A protein and the small-molecule ligand that binds it are described below.
Small molecule (SMILES): Cc1cn([C@H]2C[C@H](O[P](=O)(O)OC[C@H]3O[C@@H](n4ccc(N)nc4=O)C[C@@H]3O)[C@@H](CO[P](=O)(O)O[C@H]3C[C@H](n4ccc(N)nc4=O)O[C@@H]3CO[P](=O)(O)O[C@H]3C[C@H](n4ccc(=N)[nH]c4=O)O[C@@H]3CO[P](=O)(O)O[C@H]3C[C@H](n4cnc5c(=O)nc(N)[nH]c54)O[C@@H]3CO[P](=O)(O)O[C@H]3C[C@H](n4ccc(N)nc4=O)O[C@@H]3CO[P](=O)(O)O[C@H]3C[C@H](n4cnc5c(=O)nc(N)[nH]c54)O[C@@H]3CO)O2)c(=O)[nH]c1=O

Binding-site contacts:
Ligand atom O2 contacts residue DG1 of chain 1.B at 2.8 Å (h-bond).
Ligand atom C2 contacts residue DG6 of chain 1.B at 3.6 Å.
Ligand atom N3 contacts residue DG6 of chain 1.B at 3.0 Å (h-bond).
Ligand atom C4 contacts residue DG6 of chain 1.B at 3.6 Å.
Ligand atom N4 contacts residue DG6 of chain 1.B at 2.8 Å (h-bond).
Ligand atom N4 contacts residue DC5 of chain 1.B at 3.4 Å (h-bond).
Ligand atom N3 contacts residue DG3 of chain 1.B at 2.8 Å (h-bond).
Ligand atom N4 contacts residue DG1 of chain 1.B at 2.8 Å (h-bond).
Ligand atom OP2 contacts residue PHE66 of chain 1.A at 3.5 Å.
Ligand atom O6 contacts residue ARG49 of chain 1.A at 3.3 Å (salt-bridge).
Ligand atom O4 contacts residue DA2 of chain 1.B at 3.1 Å (h-bond).
Ligand atom O2 contacts residue DG4 of chain 1.B at 2.8 Å (h-bond).
Ligand atom OP1 contacts residue PHE66 of chain 1.A at 3.6 Å.
Ligand atom O2 contacts residue DG3 of chain 1.B at 2.9 Å (h-bond).
Ligand atom N2 contacts residue DC5 of chain 1.B at 2.8 Å (h-bond).
Ligand atom C2' contacts residue SER78 of chain 1.A at 3.3 Å.
Ligand atom N3 contacts residue DG6 of chain 1.B at 3.5 Å (h-bond).
Ligand atom O2 contacts residue DG6 of chain 1.B at 3.0 Å (h-bond).
Ligand atom N4 contacts residue ASP79 of chain 1.A at 2.9 Å (salt-bridge).
Ligand atom N4 contacts residue DA2 of chain 1.B at 3.4 Å (h-bond).
Ligand atom N4 contacts residue DG3 of chain 1.B at 2.9 Å (h-bond).
Ligand atom O6 contacts residue DG6 of chain 1.B at 3.4 Å (h-bond).
Ligand atom N1 contacts residue DC5 of chain 1.B at 2.9 Å (h-bond).
Ligand atom C2 contacts residue DA2 of chain 1.B at 3.5 Å.
Ligand atom O6 contacts residue DC7 of chain 1.B at 2.8 Å (h-bond).
Ligand atom O2 contacts residue DG3 of chain 1.B at 3.2 Å (h-bond).
Ligand atom N2 contacts residue DC7 of chain 1.B at 2.8 Å (h-bond).
Ligand atom O6 contacts residue DC5 of chain 1.B at 2.9 Å (h-bond).
Ligand atom O2 contacts residue DA2 of chain 1.B at 3.4 Å.
Ligand atom N1 contacts residue DG6 of chain 1.B at 3.5 Å (h-bond).
Ligand atom N4 contacts residue DG4 of chain 1.B at 2.8 Å (h-bond).
Ligand atom N7 contacts residue ASP51 of chain 1.A at 3.4 Å.
Ligand atom N3 contacts residue DG1 of chain 1.B at 2.9 Å (h-bond).
Ligand atom N3 contacts residue DG4 of chain 1.B at 2.8 Å (h-bond).
Ligand atom N1 contacts residue DC7 of chain 1.B at 2.8 Å (h-bond).
Ligand atom N3 contacts residue DA2 of chain 1.B at 2.7 Å (h-bond).
Ligand atom N2 contacts residue DG6 of chain 1.B at 3.3 Å.
Ligand atom O6 contacts residue DG4 of chain 1.B at 3.2 Å (h-bond).
Ligand atom C6 contacts residue DG6 of chain 1.B at 3.5 Å.
Ligand atom O6 contacts residue ARG55 of chain 1.A at 3.4 Å (salt-bridge).

Sequence of chain 1.A:
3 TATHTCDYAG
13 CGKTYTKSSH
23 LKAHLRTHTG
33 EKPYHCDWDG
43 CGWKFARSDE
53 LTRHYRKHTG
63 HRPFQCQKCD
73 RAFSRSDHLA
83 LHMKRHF